A protein and the small-molecule ligand that binds it are described below.
Small molecule (SMILES): NC(=O)N1CCC(CC(=O)N2CCC([C@H]3c4ncc(Br)cc4CCc4cc(Cl)cc(Br)c43)CC2)CC1

Sequence of chain 1.B:
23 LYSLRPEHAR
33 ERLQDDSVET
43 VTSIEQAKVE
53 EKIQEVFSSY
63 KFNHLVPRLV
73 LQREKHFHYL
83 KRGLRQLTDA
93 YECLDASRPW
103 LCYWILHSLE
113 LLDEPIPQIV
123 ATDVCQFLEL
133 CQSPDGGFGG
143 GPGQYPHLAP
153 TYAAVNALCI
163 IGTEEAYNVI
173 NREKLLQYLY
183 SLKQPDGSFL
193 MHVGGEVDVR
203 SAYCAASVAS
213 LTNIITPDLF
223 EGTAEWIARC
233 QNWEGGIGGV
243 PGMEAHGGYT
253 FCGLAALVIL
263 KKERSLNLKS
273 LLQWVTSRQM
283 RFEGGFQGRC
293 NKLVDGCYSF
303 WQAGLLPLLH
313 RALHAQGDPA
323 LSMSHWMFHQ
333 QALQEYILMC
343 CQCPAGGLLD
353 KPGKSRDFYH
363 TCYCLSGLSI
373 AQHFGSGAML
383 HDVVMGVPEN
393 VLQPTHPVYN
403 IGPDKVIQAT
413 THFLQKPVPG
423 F

Sequence of chain 1.A:
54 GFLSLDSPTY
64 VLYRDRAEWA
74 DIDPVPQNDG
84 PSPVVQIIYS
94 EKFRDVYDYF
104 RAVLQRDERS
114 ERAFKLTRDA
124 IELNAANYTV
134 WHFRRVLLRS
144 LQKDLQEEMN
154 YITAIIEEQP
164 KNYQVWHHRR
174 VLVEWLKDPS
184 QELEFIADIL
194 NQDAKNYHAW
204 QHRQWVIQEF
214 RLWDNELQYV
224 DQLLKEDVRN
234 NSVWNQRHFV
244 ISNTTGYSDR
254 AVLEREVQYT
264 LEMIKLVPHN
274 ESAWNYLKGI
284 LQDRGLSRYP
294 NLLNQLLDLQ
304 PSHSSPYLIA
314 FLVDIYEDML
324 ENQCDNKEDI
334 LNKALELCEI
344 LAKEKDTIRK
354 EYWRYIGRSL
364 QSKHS

Binding-site contacts:
Ligand atom C28 contacts residue TRP106 of chain 1.B at 3.7 Å (hydrophobic).
Ligand atom C6 contacts residue TRP106 of chain 1.B at 3.9 Å (hydrophobic).
Ligand atom C58 contacts residue ARG358 of chain 1.B at 3.9 Å.
Ligand atom C6 contacts residue TYR361 of chain 1.B at 3.7 Å (hydrophobic).
Ligand atom CL16 contacts residue FPP1 of chain 1.D at 3.9 Å.
Ligand atom O64 contacts residue ASP359 of chain 1.B at 3.3 Å.
Ligand atom BR37 contacts residue HIS201 of chain 1.A at 3.2 Å.
Ligand atom C19 contacts residue TYR361 of chain 1.B at 3.7 Å (hydrophobic).
Ligand atom C43 contacts residue CYS95 of chain 1.B at 3.3 Å (hydrophobic).
Ligand atom C42 contacts residue TYR361 of chain 1.B at 3.8 Å (hydrophobic).
Ligand atom BR37 contacts residue TYR166 of chain 1.A at 3.7 Å.
Ligand atom CL16 contacts residue TYR365 of chain 1.B at 3.9 Å.
Ligand atom C35 contacts residue TRP106 of chain 1.B at 3.4 Å (hydrophobic).
Ligand atom C20 contacts residue TYR361 of chain 1.B at 3.1 Å (hydrophobic).
Ligand atom BR37 contacts residue LYS164 of chain 1.A at 3.6 Å.
Ligand atom C51 contacts residue ASP359 of chain 1.B at 3.7 Å.
Ligand atom BR38 contacts residue TRP102 of chain 1.B at 3.9 Å.
Ligand atom BR38 contacts residue TRP106 of chain 1.B at 3.9 Å.
Ligand atom BR37 contacts residue ASN165 of chain 1.A at 3.9 Å.
Ligand atom C43 contacts residue ALA92 of chain 1.B at 3.5 Å (hydrophobic).
Ligand atom C19 contacts residue TRP106 of chain 1.B at 4.0 Å (hydrophobic).
Ligand atom C35 contacts residue TRP102 of chain 1.B at 3.9 Å (hydrophobic).
Ligand atom C29 contacts residue TYR166 of chain 1.A at 3.9 Å (hydrophobic).
Ligand atom C22 contacts residue TYR361 of chain 1.B at 3.7 Å (hydrophobic).
Ligand atom C46 contacts residue ALA92 of chain 1.B at 3.2 Å (hydrophobic).
Ligand atom C58 contacts residue ASP359 of chain 1.B at 3.7 Å.
Ligand atom O64 contacts residue LEU96 of chain 1.B at 3.6 Å.
Ligand atom CL16 contacts residue TRP102 of chain 1.B at 3.5 Å.
Ligand atom C46 contacts residue TYR93 of chain 1.B at 3.9 Å (hydrophobic).
Ligand atom CL16 contacts residue TYR361 of chain 1.B at 3.9 Å.
Ligand atom CL16 contacts residue TRP303 of chain 1.B at 3.8 Å.
Ligand atom BR38 contacts residue LEU96 of chain 1.B at 3.9 Å.
Ligand atom C65 contacts residue LEU96 of chain 1.B at 3.5 Å (hydrophobic).
Ligand atom N56 contacts residue SER357 of chain 1.B at 3.8 Å.
Ligand atom C61 contacts residue LEU96 of chain 1.B at 3.5 Å (hydrophobic).
Ligand atom BR38 contacts residue SER99 of chain 1.B at 3.4 Å.
Ligand atom C49 contacts residue LEU96 of chain 1.B at 4.0 Å (hydrophobic).
Ligand atom C9 contacts residue TYR361 of chain 1.B at 3.5 Å (hydrophobic).
Ligand atom O57 contacts residue ALA92 of chain 1.B at 3.6 Å.
Ligand atom C61 contacts residue CYS95 of chain 1.B at 4.0 Å (hydrophobic).